Sequence of chain 1.A:
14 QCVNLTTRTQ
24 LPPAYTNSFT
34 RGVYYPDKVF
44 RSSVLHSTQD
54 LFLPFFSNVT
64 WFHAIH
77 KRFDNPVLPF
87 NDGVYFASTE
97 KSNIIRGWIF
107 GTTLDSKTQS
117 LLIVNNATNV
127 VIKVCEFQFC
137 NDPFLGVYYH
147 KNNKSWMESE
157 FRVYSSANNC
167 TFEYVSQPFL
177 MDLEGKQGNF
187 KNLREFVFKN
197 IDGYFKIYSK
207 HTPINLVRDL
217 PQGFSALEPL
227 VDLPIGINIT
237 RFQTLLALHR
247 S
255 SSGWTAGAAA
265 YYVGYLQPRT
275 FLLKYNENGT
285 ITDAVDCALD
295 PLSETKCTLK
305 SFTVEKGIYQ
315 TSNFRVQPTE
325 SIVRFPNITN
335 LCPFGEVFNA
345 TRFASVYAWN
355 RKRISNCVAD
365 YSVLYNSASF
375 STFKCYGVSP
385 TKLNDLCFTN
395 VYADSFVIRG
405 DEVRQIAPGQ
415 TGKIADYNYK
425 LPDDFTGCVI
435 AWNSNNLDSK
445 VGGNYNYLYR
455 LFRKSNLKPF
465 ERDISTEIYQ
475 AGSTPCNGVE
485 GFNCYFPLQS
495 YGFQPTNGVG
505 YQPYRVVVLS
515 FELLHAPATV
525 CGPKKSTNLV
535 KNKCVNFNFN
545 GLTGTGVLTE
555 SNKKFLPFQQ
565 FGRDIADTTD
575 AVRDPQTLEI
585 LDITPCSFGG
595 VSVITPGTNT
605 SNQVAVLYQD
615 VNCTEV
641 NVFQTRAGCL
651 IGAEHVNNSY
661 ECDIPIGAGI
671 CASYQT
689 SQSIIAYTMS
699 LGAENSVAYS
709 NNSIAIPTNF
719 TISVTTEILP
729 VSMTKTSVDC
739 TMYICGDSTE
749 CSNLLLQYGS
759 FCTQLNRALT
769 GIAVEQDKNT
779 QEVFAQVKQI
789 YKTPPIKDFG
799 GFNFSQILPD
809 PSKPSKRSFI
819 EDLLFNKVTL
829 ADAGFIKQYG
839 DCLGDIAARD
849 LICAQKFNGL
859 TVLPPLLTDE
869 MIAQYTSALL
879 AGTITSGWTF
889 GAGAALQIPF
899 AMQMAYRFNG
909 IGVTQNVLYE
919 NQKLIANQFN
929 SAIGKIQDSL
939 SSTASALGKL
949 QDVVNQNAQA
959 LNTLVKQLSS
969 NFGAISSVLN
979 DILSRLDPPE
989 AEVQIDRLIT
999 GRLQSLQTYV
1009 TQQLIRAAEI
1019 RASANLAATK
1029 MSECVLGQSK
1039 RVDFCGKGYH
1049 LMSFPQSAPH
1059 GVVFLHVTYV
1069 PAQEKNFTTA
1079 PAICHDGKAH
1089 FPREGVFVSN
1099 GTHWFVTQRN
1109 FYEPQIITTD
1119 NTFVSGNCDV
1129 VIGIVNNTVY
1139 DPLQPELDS

Binding-site contacts:
Ligand atom C7 contacts residue ASN17 of chain 1.A at 3.2 Å.
Ligand atom C6 contacts residue CYS15 of chain 1.A at 4.2 Å (hydrophobic).
Ligand atom C8 contacts residue ASN17 of chain 1.A at 4.3 Å.
Ligand atom N2 contacts residue ASN17 of chain 1.A at 2.9 Å (h-bond).
Ligand atom C2 contacts residue ASN17 of chain 1.A at 2.5 Å.
Ligand atom C8 contacts residue CYS15 of chain 1.A at 3.4 Å (hydrophobic).
Ligand atom C1 contacts residue ASN17 of chain 1.A at 1.4 Å.
Ligand atom O6 contacts residue ASN137 of chain 1.A at 2.6 Å (h-bond).
Ligand atom C8 contacts residue VAL16 of chain 1.A at 4.4 Å (hydrophobic).
Ligand atom C5 contacts residue ASN17 of chain 1.A at 3.6 Å.
Ligand atom C7 contacts residue CYS15 of chain 1.A at 3.4 Å (hydrophobic).
Ligand atom C3 contacts residue ASN17 of chain 1.A at 3.8 Å.
Ligand atom C6 contacts residue ASN137 of chain 1.A at 3.4 Å.
Ligand atom O6 contacts residue CYS15 of chain 1.A at 3.1 Å (h-bond).
Ligand atom O5 contacts residue ASN17 of chain 1.A at 2.4 Å (h-bond).
Ligand atom C4 contacts residue ASN17 of chain 1.A at 4.2 Å.
Ligand atom O5 contacts residue ASN137 of chain 1.A at 3.6 Å (h-bond).
Ligand atom O7 contacts residue ASN17 of chain 1.A at 3.0 Å (h-bond).
Ligand atom O7 contacts residue CYS15 of chain 1.A at 2.9 Å (h-bond).
Ligand atom C5 contacts residue ASN137 of chain 1.A at 3.2 Å.
Ligand atom C1 contacts residue ASN137 of chain 1.A at 4.2 Å.

This protein binds this small molecule.
Small molecule (SMILES): CC(=O)N[C@H]1[C@H](O[C@H]2[C@H](O)[C@@H](NC(C)=O)CO[C@@H]2CO)O[C@H](CO)[C@@H](O)[C@@H]1O